Sequence of chain 1.A:
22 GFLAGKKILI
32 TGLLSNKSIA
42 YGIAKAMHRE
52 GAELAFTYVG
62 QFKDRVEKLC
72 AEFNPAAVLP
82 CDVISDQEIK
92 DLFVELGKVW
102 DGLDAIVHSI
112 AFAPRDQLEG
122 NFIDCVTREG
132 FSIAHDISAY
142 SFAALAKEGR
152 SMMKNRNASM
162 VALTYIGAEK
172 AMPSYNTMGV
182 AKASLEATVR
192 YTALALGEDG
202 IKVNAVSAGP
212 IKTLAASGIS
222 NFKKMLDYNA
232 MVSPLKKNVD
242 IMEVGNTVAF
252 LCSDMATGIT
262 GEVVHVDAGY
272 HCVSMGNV

A small-molecule ligand and the protein it binds are described below.
Small molecule (SMILES): COc1ccc(Cn2cnc3cc4c(cc32)CCC4)cc1C

Binding-site contacts:
Ligand atom C22 contacts residue NAD1 of chain 1.C at 3.2 Å.
Ligand atom C13 contacts residue TYR176 of chain 1.A at 3.7 Å (hydrophobic).
Ligand atom N21 contacts residue NAD1 of chain 1.C at 3.7 Å.
Ligand atom C1 contacts residue MET173 of chain 1.A at 3.7 Å (hydrophobic).
Ligand atom C20 contacts residue ALA216 of chain 1.A at 3.5 Å (hydrophobic).
Ligand atom N11 contacts residue NAD1 of chain 1.C at 2.8 Å (h-bond).
Ligand atom C3 contacts residue TYR166 of chain 1.A at 4.0 Å (hydrophobic).
Ligand atom C16 contacts residue MET179 of chain 1.A at 3.6 Å (hydrophobic).
Ligand atom C17 contacts residue ALA216 of chain 1.A at 3.4 Å (hydrophobic).
Ligand atom C14 contacts residue ALA112 of chain 1.A at 3.9 Å (hydrophobic).
Ligand atom C10 contacts residue NAD1 of chain 1.C at 3.3 Å.
Ligand atom C4 contacts residue TYR166 of chain 1.A at 3.3 Å (hydrophobic).
Ligand atom C3 contacts residue MET226 of chain 1.A at 3.7 Å (hydrophobic).
Ligand atom C12 contacts residue NAD1 of chain 1.C at 3.3 Å.
Ligand atom N11 contacts residue TYR176 of chain 1.A at 2.8 Å (h-bond).
Ligand atom C17 contacts residue LEU119 of chain 1.A at 3.8 Å (hydrophobic).
Ligand atom C5 contacts residue TYR176 of chain 1.A at 3.5 Å (hydrophobic).
Ligand atom C8 contacts residue NAD1 of chain 1.C at 3.9 Å.
Ligand atom C12 contacts residue TYR176 of chain 1.A at 3.3 Å (hydrophobic).
Ligand atom C1 contacts residue PRO174 of chain 1.A at 3.6 Å (hydrophobic).
Ligand atom C16 contacts residue ALA112 of chain 1.A at 3.9 Å (hydrophobic).
Ligand atom C15 contacts residue LEU119 of chain 1.A at 3.8 Å (hydrophobic).
Ligand atom C6 contacts residue ILE220 of chain 1.A at 3.7 Å (hydrophobic).
Ligand atom C9 contacts residue PHE223 of chain 1.A at 3.6 Å (hydrophobic).
Ligand atom C7 contacts residue TYR176 of chain 1.A at 3.6 Å (hydrophobic).
Ligand atom C22 contacts residue PHE223 of chain 1.A at 3.6 Å (hydrophobic).
Ligand atom C14 contacts residue NAD1 of chain 1.C at 3.3 Å.
Ligand atom C1 contacts residue TYR166 of chain 1.A at 4.0 Å (hydrophobic).
Ligand atom O2 contacts residue MET226 of chain 1.A at 3.2 Å (h-bond).
Ligand atom C8 contacts residue PHE223 of chain 1.A at 3.6 Å (hydrophobic).
Ligand atom C8 contacts residue TYR166 of chain 1.A at 3.7 Å (hydrophobic).
Ligand atom C6 contacts residue TYR176 of chain 1.A at 3.6 Å (hydrophobic).
Ligand atom C14 contacts residue TYR176 of chain 1.A at 3.9 Å (hydrophobic).
Ligand atom C19 contacts residue ALA216 of chain 1.A at 3.6 Å (hydrophobic).
Ligand atom C6 contacts residue SER175 of chain 1.A at 3.9 Å.
Ligand atom C9 contacts residue TYR176 of chain 1.A at 4.0 Å (hydrophobic).
Ligand atom C7 contacts residue ILE220 of chain 1.A at 3.9 Å (hydrophobic).
Ligand atom N21 contacts residue TYR176 of chain 1.A at 3.7 Å.
Ligand atom C10 contacts residue TYR176 of chain 1.A at 3.3 Å (hydrophobic).
Ligand atom C14 contacts residue MET179 of chain 1.A at 3.8 Å (hydrophobic).